Sequence of chain 54.A:
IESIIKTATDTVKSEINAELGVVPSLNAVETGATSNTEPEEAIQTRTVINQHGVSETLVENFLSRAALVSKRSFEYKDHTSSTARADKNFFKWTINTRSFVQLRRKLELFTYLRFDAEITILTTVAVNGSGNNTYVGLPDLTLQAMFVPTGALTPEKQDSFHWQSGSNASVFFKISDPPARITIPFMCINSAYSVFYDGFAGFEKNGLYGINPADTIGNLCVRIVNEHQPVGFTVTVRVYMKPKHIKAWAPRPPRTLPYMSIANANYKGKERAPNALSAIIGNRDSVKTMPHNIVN

Sequence of chain 54.B:
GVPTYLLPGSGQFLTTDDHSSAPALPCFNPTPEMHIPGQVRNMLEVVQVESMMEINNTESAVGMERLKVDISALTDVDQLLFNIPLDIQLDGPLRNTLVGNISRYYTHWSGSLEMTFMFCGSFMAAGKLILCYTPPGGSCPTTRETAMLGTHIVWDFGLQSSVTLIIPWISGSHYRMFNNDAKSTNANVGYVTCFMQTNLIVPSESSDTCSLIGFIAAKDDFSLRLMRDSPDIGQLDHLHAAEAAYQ

This small molecule binds to this protein.
Small molecule (SMILES): Cc1cc(CCCOc2c(C)cc(-c3noc(C(F)(F)F)n3)cc2C)on1

Sequence of chain 55.B:
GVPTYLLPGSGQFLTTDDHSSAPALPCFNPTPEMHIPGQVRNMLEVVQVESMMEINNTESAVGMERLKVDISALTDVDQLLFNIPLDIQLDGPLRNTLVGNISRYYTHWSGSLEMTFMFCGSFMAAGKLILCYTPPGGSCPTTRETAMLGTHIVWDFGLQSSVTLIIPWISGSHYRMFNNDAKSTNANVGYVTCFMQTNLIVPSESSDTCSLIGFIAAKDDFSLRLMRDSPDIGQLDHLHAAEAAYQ

Binding-site contacts:
Ligand atom F2 contacts residue ALA169 of chain 54.A at 2.2 Å.
Ligand atom C6B contacts residue ILE184 of chain 54.A at 3.7 Å (hydrophobic).
Ligand atom C2A contacts residue LEU220 of chain 54.A at 3.8 Å (hydrophobic).
Ligand atom C5B contacts residue ILE184 of chain 54.A at 3.4 Å (hydrophobic).
Ligand atom C2A contacts residue ILE182 of chain 54.A at 3.6 Å (hydrophobic).
Ligand atom F2 contacts residue SER170 of chain 54.A at 3.5 Å.
Ligand atom CM6 contacts residue ILE184 of chain 54.A at 3.5 Å (hydrophobic).
Ligand atom F1 contacts residue SER170 of chain 54.A at 3.7 Å.
Ligand atom C6B contacts residue ILE95 of chain 54.A at 3.6 Å (hydrophobic).
Ligand atom F2 contacts residue MET146 of chain 54.A at 3.7 Å.
Ligand atom C3A contacts residue ILE182 of chain 54.A at 3.2 Å (hydrophobic).
Ligand atom C1B contacts residue ILE95 of chain 54.A at 3.5 Å (hydrophobic).
Ligand atom CM6 contacts residue ILE217 of chain 54.A at 3.4 Å (hydrophobic).
Ligand atom CM3 contacts residue THR97 of chain 54.A at 3.9 Å.
Ligand atom CM4 contacts residue ILE182 of chain 54.A at 3.6 Å (hydrophobic).
Ligand atom CM4 contacts residue ALA169 of chain 54.A at 3.5 Å (hydrophobic).
Ligand atom O1A contacts residue LEU220 of chain 54.A at 3.4 Å.
Ligand atom F3 contacts residue ILE182 of chain 54.A at 3.2 Å.
Ligand atom O1A contacts residue ALA145 of chain 54.A at 3.8 Å.
Ligand atom CM6 contacts residue MET187 of chain 54.A at 3.8 Å (hydrophobic).
Ligand atom F1 contacts residue VAL171 of chain 54.A at 3.0 Å.
Ligand atom C3B contacts residue ILE119 of chain 54.A at 3.5 Å (hydrophobic).
Ligand atom F3 contacts residue ALA169 of chain 54.A at 3.7 Å.
Ligand atom F1 contacts residue ALA145 of chain 54.A at 3.0 Å.
Ligand atom CM4 contacts residue ALA145 of chain 54.A at 3.5 Å (hydrophobic).
Ligand atom N3A contacts residue ILE182 of chain 54.A at 3.0 Å.
Ligand atom O1 contacts residue ILE217 of chain 54.A at 3.2 Å.
Ligand atom CM2 contacts residue ILE119 of chain 54.A at 3.5 Å (hydrophobic).
Ligand atom F3 contacts residue LEU14 of chain 55.B at 3.9 Å.
Ligand atom C4 contacts residue PHE115 of chain 54.A at 3.3 Å (hydrophobic).
Ligand atom N1A contacts residue LEU220 of chain 54.A at 3.0 Å.
Ligand atom C2B contacts residue ILE119 of chain 54.A at 3.5 Å (hydrophobic).
Ligand atom O1B contacts residue ILE95 of chain 54.A at 3.0 Å.
Ligand atom F2 contacts residue PHE147 of chain 54.A at 3.2 Å.
Ligand atom N3A contacts residue PHE147 of chain 54.A at 3.6 Å.
Ligand atom F2 contacts residue ALA145 of chain 54.A at 3.0 Å.
Ligand atom N3A contacts residue ILE184 of chain 54.A at 3.9 Å.
Ligand atom F3 contacts residue ALA24 of chain 54.B at 3.9 Å.
Ligand atom CM2 contacts residue TRP93 of chain 54.A at 3.9 Å (hydrophobic).
Ligand atom O1A contacts residue ILE182 of chain 54.A at 3.9 Å.